Binding-site contacts:
Ligand atom C2 contacts residue GLU136 of chain 1.A at 3.6 Å.
Ligand atom O1 contacts residue PRO164 of chain 1.A at 3.9 Å.
Ligand atom C5 contacts residue LEU107 of chain 1.A at 3.9 Å (hydrophobic).
Ligand atom N2 contacts residue GLY161 of chain 1.A at 3.8 Å.
Ligand atom C7 contacts residue GLY160 of chain 1.A at 3.7 Å.
Ligand atom N4 contacts residue SER152 of chain 1.A at 3.3 Å (h-bond).
Ligand atom N1 contacts residue ASP197 of chain 2.A at 2.7 Å (salt-bridge).
Ligand atom N4 contacts residue TYR156 of chain 1.A at 3.0 Å (h-bond).
Ligand atom C2 contacts residue PRO109 of chain 1.A at 3.9 Å (hydrophobic).
Ligand atom C13 contacts residue ILE153 of chain 1.A at 3.8 Å (hydrophobic).
Ligand atom C1 contacts residue ASP197 of chain 2.A at 3.3 Å.
Ligand atom C10 contacts residue SER108 of chain 1.A at 3.6 Å.
Ligand atom N3 contacts residue VAL157 of chain 1.A at 3.9 Å.
Ligand atom C7 contacts residue GLY133 of chain 1.A at 3.7 Å.
Ligand atom N3 contacts residue LEU158 of chain 1.A at 2.9 Å (h-bond).
Ligand atom C10 contacts residue PRO164 of chain 1.A at 3.8 Å (hydrophobic).
Ligand atom C4 contacts residue PRO109 of chain 1.A at 3.7 Å (hydrophobic).
Ligand atom C3 contacts residue GLU136 of chain 1.A at 3.6 Å.
Ligand atom C11 contacts residue PRO164 of chain 1.A at 3.7 Å (hydrophobic).
Ligand atom C3 contacts residue PRO109 of chain 1.A at 3.6 Å (hydrophobic).
Ligand atom C12 contacts residue LEU158 of chain 1.A at 3.5 Å (hydrophobic).
Ligand atom C12 contacts residue TYR156 of chain 1.A at 3.5 Å (hydrophobic).
Ligand atom C10 contacts residue PRO109 of chain 1.A at 3.9 Å (hydrophobic).
Ligand atom O1 contacts residue ILE153 of chain 1.A at 2.9 Å (h-bond).
Ligand atom C5 contacts residue TYR106 of chain 1.A at 3.4 Å (hydrophobic).
Ligand atom N2 contacts residue LEU158 of chain 1.A at 3.0 Å (h-bond).
Ligand atom C8 contacts residue GLY160 of chain 1.A at 3.8 Å.
Ligand atom C4 contacts residue SER108 of chain 1.A at 3.8 Å.
Ligand atom N1 contacts residue GLU136 of chain 1.A at 2.9 Å (salt-bridge).
Ligand atom C1 contacts residue GLU136 of chain 1.A at 3.8 Å.
Ligand atom N2 contacts residue GLY160 of chain 1.A at 3.4 Å.
Ligand atom C8 contacts residue LEU158 of chain 1.A at 3.8 Å (hydrophobic).
Ligand atom C3 contacts residue ASP197 of chain 2.A at 3.6 Å.
Ligand atom C9 contacts residue LEU107 of chain 1.A at 3.5 Å (hydrophobic).
Ligand atom C7 contacts residue GLY161 of chain 1.A at 3.7 Å.
Ligand atom C13 contacts residue SER152 of chain 1.A at 3.8 Å.
Ligand atom C10 contacts residue LEU107 of chain 1.A at 3.6 Å (hydrophobic).
Ligand atom N4 contacts residue GLY154 of chain 1.A at 2.9 Å (h-bond).
Ligand atom C4 contacts residue TYR106 of chain 1.A at 3.3 Å (hydrophobic).
Ligand atom O1 contacts residue SER152 of chain 1.A at 3.3 Å.

Sequence of chain 1.A:
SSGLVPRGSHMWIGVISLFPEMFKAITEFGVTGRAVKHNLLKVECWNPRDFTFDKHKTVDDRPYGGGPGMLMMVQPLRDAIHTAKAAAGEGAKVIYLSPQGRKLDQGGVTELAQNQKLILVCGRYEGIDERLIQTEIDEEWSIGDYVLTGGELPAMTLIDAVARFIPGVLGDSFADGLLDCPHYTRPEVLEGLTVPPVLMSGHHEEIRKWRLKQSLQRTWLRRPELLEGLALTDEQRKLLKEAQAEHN

This small molecule binds to this protein.
Small molecule (SMILES): NCc1cccc(CNc2ccc(C(N)=O)cn2)c1

Sequence of chain 2.A:
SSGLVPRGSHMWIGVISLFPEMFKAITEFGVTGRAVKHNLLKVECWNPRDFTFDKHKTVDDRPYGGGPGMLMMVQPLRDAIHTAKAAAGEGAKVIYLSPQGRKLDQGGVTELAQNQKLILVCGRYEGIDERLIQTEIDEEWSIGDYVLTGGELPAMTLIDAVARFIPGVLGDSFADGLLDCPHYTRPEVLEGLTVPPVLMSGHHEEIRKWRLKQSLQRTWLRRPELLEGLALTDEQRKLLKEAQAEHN